Binding-site contacts:
Ligand atom O7 contacts residue ASN199 of chain 1.C at 3.8 Å.
Ligand atom C5 contacts residue ASN199 of chain 1.C at 3.7 Å.
Ligand atom N2 contacts residue VAL197 of chain 1.C at 3.6 Å.
Ligand atom C3 contacts residue ASN199 of chain 1.C at 3.8 Å.
Ligand atom C7 contacts residue ASN199 of chain 1.C at 3.5 Å.
Ligand atom C1 contacts residue ASN199 of chain 1.C at 1.4 Å.
Ligand atom C2 contacts residue ASN199 of chain 1.C at 2.5 Å.
Ligand atom C2 contacts residue VAL197 of chain 1.C at 4.3 Å (hydrophobic).
Ligand atom O5 contacts residue ASN199 of chain 1.C at 2.4 Å (h-bond).
Ligand atom C8 contacts residue PHE173 of chain 1.C at 4.2 Å (hydrophobic).
Ligand atom C8 contacts residue VAL197 of chain 1.C at 4.5 Å (hydrophobic).
Ligand atom N2 contacts residue ASN199 of chain 1.C at 2.9 Å (h-bond).
Ligand atom C4 contacts residue ASN199 of chain 1.C at 4.2 Å.

Sequence of chain 1.C:
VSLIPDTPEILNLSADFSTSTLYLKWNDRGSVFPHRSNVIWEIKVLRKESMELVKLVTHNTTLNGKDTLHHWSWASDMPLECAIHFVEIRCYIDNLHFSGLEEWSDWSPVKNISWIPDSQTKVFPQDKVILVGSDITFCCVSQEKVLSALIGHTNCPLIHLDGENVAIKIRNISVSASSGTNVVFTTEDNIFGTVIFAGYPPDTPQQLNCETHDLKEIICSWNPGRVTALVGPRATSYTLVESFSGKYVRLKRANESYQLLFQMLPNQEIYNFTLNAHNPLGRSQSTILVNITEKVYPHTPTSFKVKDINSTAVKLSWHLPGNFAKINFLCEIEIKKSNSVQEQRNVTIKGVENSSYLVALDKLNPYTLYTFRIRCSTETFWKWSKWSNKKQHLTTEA

A protein and the small-molecule ligand that binds it are described below.
Small molecule (SMILES): CC(=O)N[C@H]1[C@H](O[C@H]2[C@H](O)[C@@H](NC(C)=O)CO[C@@H]2CO)O[C@H](CO)[C@@H](O)[C@@H]1O